The small molecule below binds the protein below.
Small molecule (SMILES): CC(=O)N[C@H]1[C@H](O[C@H]2[C@H](O)[C@@H](NC(C)=O)CO[C@@H]2CO)O[C@H](CO)[C@@H](O)[C@@H]1O

Sequence of chain 1.A:
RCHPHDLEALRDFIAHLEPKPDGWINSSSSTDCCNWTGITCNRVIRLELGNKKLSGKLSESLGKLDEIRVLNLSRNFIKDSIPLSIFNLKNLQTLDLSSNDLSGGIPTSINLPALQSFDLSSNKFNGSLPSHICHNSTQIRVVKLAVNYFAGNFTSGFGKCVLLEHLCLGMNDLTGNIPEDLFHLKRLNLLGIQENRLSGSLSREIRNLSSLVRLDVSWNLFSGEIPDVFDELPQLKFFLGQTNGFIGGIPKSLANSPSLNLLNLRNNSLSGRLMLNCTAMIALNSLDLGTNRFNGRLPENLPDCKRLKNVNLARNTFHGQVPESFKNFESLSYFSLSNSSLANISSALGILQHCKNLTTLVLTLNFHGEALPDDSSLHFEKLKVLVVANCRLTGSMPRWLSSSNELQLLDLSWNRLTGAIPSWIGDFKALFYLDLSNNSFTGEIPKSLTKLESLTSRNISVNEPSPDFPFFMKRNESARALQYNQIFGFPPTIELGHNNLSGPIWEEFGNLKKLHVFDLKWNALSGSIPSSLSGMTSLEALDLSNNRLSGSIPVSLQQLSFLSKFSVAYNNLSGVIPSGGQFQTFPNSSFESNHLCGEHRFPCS

Sequence of chain 1.C:
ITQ

Binding-site contacts:
Ligand atom C8 contacts residue ARG277 of chain 1.A at 3.6 Å.
Ligand atom C2 contacts residue ASN278 of chain 1.A at 2.4 Å.
Ligand atom C1 contacts residue THR254 of chain 1.A at 4.0 Å.
Ligand atom C4 contacts residue THR254 of chain 1.A at 4.4 Å.
Ligand atom O7 contacts residue ASN278 of chain 1.A at 3.5 Å (h-bond).
Ligand atom C2 contacts residue TRP230 of chain 1.A at 4.4 Å (hydrophobic).
Ligand atom C6 contacts residue ASN278 of chain 1.A at 4.3 Å.
Ligand atom C5 contacts residue THR254 of chain 1.A at 4.4 Å.
Ligand atom O7 contacts residue TRP230 of chain 1.A at 3.7 Å.
Ligand atom C5 contacts residue ASN278 of chain 1.A at 3.2 Å.
Ligand atom O5 contacts residue THR254 of chain 1.A at 3.6 Å.
Ligand atom C8 contacts residue PHE483 of chain 1.A at 4.2 Å (hydrophobic).
Ligand atom O6 contacts residue THR254 of chain 1.A at 3.9 Å.
Ligand atom C4 contacts residue ASN278 of chain 1.A at 3.9 Å.
Ligand atom C8 contacts residue GLN5 of chain 1.C at 3.7 Å.
Ligand atom O7 contacts residue ARG277 of chain 1.A at 2.9 Å (salt-bridge).
Ligand atom N2 contacts residue ASN278 of chain 1.A at 3.0 Å (h-bond).
Ligand atom C2 contacts residue THR254 of chain 1.A at 4.1 Å.
Ligand atom C1 contacts residue ASN278 of chain 1.A at 1.1 Å.
Ligand atom O7 contacts residue THR254 of chain 1.A at 3.3 Å (h-bond).
Ligand atom O5 contacts residue ASN278 of chain 1.A at 1.9 Å (h-bond).
Ligand atom C7 contacts residue TRP230 of chain 1.A at 4.3 Å (hydrophobic).
Ligand atom C7 contacts residue ARG277 of chain 1.A at 3.5 Å.
Ligand atom O3 contacts residue TRP230 of chain 1.A at 4.3 Å.
Ligand atom C3 contacts residue ASN278 of chain 1.A at 3.6 Å.
Ligand atom C7 contacts residue ASN278 of chain 1.A at 3.6 Å.
Ligand atom C7 contacts residue THR254 of chain 1.A at 4.3 Å.